Sequence of chain 1.B:
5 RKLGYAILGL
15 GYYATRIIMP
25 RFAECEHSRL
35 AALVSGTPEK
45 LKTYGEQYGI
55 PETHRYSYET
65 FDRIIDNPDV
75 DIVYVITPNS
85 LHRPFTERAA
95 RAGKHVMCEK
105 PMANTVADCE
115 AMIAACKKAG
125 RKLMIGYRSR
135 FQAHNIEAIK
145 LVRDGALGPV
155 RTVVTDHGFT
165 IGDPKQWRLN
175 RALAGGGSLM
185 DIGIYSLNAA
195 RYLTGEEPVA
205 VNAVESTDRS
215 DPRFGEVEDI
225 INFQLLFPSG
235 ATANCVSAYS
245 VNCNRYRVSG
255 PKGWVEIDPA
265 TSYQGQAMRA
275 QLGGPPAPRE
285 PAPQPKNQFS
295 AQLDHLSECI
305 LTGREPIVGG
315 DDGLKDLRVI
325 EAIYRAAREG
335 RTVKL

The protein below binds the small molecule below.
Small molecule (SMILES): OC[C@H]1O[C@@H](O)[C@H](O)[C@@H](O)[C@@H]1O

Binding-site contacts:
Ligand atom C3 contacts residue ARG172 of chain 1.B at 4.0 Å.
Ligand atom C6 contacts residue ARG132 of chain 1.B at 4.4 Å.
Ligand atom O5 contacts residue NDP1 of chain 1.K at 4.0 Å.
Ligand atom C2 contacts residue ARG172 of chain 1.B at 4.2 Å.
Ligand atom C3 contacts residue ASP185 of chain 1.B at 3.8 Å.
Ligand atom O1 contacts residue TYR189 of chain 1.B at 2.4 Å (h-bond).
Ligand atom O1 contacts residue ASP185 of chain 1.B at 3.9 Å.
Ligand atom C1 contacts residue ASP185 of chain 1.B at 4.3 Å.
Ligand atom C1 contacts residue TYR189 of chain 1.B at 3.4 Å (hydrophobic).
Ligand atom O1 contacts residue NDP1 of chain 1.K at 3.2 Å.
Ligand atom O2 contacts residue LYS104 of chain 1.B at 3.1 Å (salt-bridge).
Ligand atom C3 contacts residue NDP1 of chain 1.K at 4.0 Å.
Ligand atom O4 contacts residue PHE163 of chain 1.B at 4.5 Å.
Ligand atom O5 contacts residue TYR189 of chain 1.B at 3.4 Å (h-bond).
Ligand atom C4 contacts residue PHE163 of chain 1.B at 4.3 Å (hydrophobic).
Ligand atom O1 contacts residue LYS104 of chain 1.B at 2.5 Å (salt-bridge).
Ligand atom C6 contacts residue TYR267 of chain 1.B at 4.5 Å (hydrophobic).
Ligand atom O2 contacts residue ASP185 of chain 1.B at 2.8 Å (salt-bridge).
Ligand atom C2 contacts residue LYS104 of chain 1.B at 3.6 Å.
Ligand atom C2 contacts residue NDP1 of chain 1.K at 3.9 Å.
Ligand atom O2 contacts residue ARG172 of chain 1.B at 3.2 Å (salt-bridge).
Ligand atom C5 contacts residue NDP1 of chain 1.K at 4.0 Å.
Ligand atom O3 contacts residue ARG172 of chain 1.B at 3.5 Å (salt-bridge).
Ligand atom O6 contacts residue ARG132 of chain 1.B at 3.8 Å.
Ligand atom O6 contacts residue ILE186 of chain 1.B at 4.0 Å.
Ligand atom C3 contacts residue PHE163 of chain 1.B at 4.4 Å (hydrophobic).
Ligand atom O6 contacts residue ASN248 of chain 1.B at 4.0 Å.
Ligand atom O5 contacts residue ILE186 of chain 1.B at 4.2 Å.
Ligand atom O5 contacts residue ARG132 of chain 1.B at 4.3 Å.
Ligand atom O2 contacts residue NDP1 of chain 1.K at 3.5 Å.
Ligand atom C1 contacts residue LYS104 of chain 1.B at 3.6 Å.
Ligand atom O3 contacts residue ASP185 of chain 1.B at 2.9 Å (salt-bridge).
Ligand atom C1 contacts residue NDP1 of chain 1.K at 3.2 Å.
Ligand atom C2 contacts residue ASP185 of chain 1.B at 3.5 Å.
Ligand atom O6 contacts residue THR265 of chain 1.B at 4.1 Å.
Ligand atom C5 contacts residue TYR267 of chain 1.B at 4.1 Å (hydrophobic).
Ligand atom O3 contacts residue PHE163 of chain 1.B at 3.4 Å.